Sequence of chain 1.A:
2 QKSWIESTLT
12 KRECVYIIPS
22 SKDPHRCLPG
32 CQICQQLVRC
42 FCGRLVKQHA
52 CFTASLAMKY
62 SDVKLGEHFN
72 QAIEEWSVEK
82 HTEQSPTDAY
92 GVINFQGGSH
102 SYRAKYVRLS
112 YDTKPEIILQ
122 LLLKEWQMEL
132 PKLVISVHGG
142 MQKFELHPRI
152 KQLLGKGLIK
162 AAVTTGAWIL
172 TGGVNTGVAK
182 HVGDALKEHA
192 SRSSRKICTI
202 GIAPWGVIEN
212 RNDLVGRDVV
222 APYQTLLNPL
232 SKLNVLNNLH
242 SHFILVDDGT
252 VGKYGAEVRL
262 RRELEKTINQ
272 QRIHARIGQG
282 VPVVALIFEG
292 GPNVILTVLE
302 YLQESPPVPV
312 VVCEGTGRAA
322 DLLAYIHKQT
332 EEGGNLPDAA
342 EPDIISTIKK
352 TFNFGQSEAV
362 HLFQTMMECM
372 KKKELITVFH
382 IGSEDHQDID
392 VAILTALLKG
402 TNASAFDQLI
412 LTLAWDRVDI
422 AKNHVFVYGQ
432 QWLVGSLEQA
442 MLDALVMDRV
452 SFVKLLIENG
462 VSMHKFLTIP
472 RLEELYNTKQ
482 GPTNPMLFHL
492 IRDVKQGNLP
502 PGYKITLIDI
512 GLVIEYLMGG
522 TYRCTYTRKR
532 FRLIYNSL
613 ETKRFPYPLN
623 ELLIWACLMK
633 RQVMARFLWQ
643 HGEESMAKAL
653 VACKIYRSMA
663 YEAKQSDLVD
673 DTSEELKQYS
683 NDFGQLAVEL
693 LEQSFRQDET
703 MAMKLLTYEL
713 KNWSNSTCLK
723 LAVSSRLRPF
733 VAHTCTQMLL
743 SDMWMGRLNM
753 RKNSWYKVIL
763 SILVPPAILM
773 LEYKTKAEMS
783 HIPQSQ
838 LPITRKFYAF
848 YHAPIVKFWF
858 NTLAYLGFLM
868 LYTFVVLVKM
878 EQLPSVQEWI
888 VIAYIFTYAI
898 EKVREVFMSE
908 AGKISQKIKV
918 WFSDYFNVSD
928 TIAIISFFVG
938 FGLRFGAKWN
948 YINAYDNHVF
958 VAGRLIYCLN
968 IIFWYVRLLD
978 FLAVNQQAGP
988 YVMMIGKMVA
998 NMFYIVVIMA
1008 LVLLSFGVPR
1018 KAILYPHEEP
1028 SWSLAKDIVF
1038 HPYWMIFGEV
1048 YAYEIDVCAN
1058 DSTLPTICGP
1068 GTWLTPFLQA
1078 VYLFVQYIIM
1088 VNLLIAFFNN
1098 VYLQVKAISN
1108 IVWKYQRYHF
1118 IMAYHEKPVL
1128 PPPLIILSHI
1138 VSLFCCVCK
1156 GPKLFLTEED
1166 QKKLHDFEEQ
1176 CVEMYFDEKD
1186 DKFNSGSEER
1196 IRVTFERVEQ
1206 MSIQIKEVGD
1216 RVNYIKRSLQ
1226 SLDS

Sequence of chain 1.D:
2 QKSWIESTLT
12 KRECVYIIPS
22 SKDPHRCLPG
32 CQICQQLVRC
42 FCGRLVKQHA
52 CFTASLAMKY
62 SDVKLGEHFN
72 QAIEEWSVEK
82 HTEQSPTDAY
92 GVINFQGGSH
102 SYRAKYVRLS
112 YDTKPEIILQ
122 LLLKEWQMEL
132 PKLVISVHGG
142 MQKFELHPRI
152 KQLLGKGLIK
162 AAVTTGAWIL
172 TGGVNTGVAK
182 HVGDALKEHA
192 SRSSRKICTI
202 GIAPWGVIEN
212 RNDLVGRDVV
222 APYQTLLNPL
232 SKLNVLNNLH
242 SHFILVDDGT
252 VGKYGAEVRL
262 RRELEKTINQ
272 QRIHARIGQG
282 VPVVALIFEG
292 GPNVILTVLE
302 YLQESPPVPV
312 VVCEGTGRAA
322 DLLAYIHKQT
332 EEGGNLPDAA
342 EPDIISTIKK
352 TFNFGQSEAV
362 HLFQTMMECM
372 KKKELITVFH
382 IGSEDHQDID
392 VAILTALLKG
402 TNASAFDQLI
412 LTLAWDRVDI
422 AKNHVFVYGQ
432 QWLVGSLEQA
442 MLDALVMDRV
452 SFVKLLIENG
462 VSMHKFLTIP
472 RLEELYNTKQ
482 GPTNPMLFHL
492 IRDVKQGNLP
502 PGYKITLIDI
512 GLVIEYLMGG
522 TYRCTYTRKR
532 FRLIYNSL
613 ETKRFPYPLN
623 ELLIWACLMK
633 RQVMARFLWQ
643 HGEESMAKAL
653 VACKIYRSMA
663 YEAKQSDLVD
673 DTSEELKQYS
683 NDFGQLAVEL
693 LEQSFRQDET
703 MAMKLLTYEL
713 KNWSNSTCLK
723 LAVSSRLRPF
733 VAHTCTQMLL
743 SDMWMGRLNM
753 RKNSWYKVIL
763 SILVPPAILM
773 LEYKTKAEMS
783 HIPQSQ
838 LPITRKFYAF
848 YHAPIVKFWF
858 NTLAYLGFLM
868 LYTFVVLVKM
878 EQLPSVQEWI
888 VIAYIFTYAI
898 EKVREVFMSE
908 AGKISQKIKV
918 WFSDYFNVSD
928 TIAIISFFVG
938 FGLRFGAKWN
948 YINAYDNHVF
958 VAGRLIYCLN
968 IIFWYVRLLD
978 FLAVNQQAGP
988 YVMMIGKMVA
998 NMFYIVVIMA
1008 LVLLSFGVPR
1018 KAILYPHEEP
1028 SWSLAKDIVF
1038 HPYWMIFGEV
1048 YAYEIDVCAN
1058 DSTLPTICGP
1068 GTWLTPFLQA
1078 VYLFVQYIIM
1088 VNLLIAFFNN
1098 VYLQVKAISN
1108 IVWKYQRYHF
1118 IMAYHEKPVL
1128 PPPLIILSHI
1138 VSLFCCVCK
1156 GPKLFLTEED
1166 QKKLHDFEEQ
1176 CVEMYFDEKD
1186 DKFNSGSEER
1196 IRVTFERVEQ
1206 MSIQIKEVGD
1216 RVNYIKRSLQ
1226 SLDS

Binding-site contacts:
Ligand atom C21 contacts residue LEU670 of chain 1.A at 4.1 Å (hydrophobic).
Ligand atom C25 contacts residue LEU670 of chain 1.A at 4.1 Å (hydrophobic).
Ligand atom C7 contacts residue ASP744 of chain 1.D at 3.1 Å.
Ligand atom C19 contacts residue MET740 of chain 1.D at 3.8 Å (hydrophobic).
Ligand atom O22 contacts residue MET740 of chain 1.D at 3.6 Å.
Ligand atom O24 contacts residue ASP744 of chain 1.D at 2.5 Å (salt-bridge).
Ligand atom O31 contacts residue ASP744 of chain 1.D at 4.0 Å.
Ligand atom C27 contacts residue MET752 of chain 1.D at 3.1 Å (hydrophobic).
Ligand atom C18 contacts residue LEU670 of chain 1.A at 4.1 Å (hydrophobic).
Ligand atom C18 contacts residue MET740 of chain 1.D at 3.9 Å (hydrophobic).
Ligand atom C28 contacts residue MET752 of chain 1.D at 3.0 Å (hydrophobic).
Ligand atom C27 contacts residue LEU670 of chain 1.A at 4.0 Å (hydrophobic).
Ligand atom C9 contacts residue MET740 of chain 1.D at 3.8 Å (hydrophobic).
Ligand atom C30 contacts residue LEU670 of chain 1.A at 3.9 Å (hydrophobic).
Ligand atom C27 contacts residue ASN751 of chain 1.D at 3.8 Å.
Ligand atom O22 contacts residue ASP672 of chain 1.A at 3.5 Å.
Ligand atom O23 contacts residue MET740 of chain 1.D at 3.6 Å.
Ligand atom C10 contacts residue ASP744 of chain 1.D at 3.3 Å.
Ligand atom O31 contacts residue SER743 of chain 1.D at 3.2 Å.
Ligand atom O22 contacts residue VAL671 of chain 1.A at 3.7 Å.
Ligand atom C12 contacts residue ASP744 of chain 1.D at 4.0 Å.
Ligand atom C29 contacts residue MET747 of chain 1.D at 3.8 Å (hydrophobic).
Ligand atom C20 contacts residue ASP672 of chain 1.A at 3.9 Å.
Ligand atom C28 contacts residue MET747 of chain 1.D at 3.8 Å (hydrophobic).
Ligand atom C11 contacts residue ASP744 of chain 1.D at 3.7 Å.
Ligand atom C27 contacts residue ARG753 of chain 1.D at 4.0 Å.
Ligand atom C20 contacts residue LEU670 of chain 1.A at 3.6 Å (hydrophobic).
Ligand atom C28 contacts residue LEU670 of chain 1.A at 3.8 Å (hydrophobic).
Ligand atom C29 contacts residue LEU670 of chain 1.A at 3.9 Å (hydrophobic).
Ligand atom C8 contacts residue ASP744 of chain 1.D at 3.5 Å.
Ligand atom O23 contacts residue SER743 of chain 1.D at 4.1 Å.
Ligand atom C9 contacts residue ASP744 of chain 1.D at 3.2 Å.
Ligand atom C26 contacts residue ASN751 of chain 1.D at 3.4 Å.
Ligand atom O22 contacts residue LEU670 of chain 1.A at 3.9 Å.
Ligand atom C19 contacts residue LEU670 of chain 1.A at 3.6 Å (hydrophobic).
Ligand atom C29 contacts residue ASP669 of chain 1.A at 4.0 Å.
Ligand atom O31 contacts residue LEU670 of chain 1.A at 4.1 Å.
Ligand atom C13 contacts residue ASP744 of chain 1.D at 3.4 Å.
Ligand atom C7 contacts residue MET740 of chain 1.D at 4.0 Å (hydrophobic).
Ligand atom C6 contacts residue ASP744 of chain 1.D at 3.2 Å.

This small molecule binds to this protein.
Small molecule (SMILES): Oc1ccc2c3c1O[C@H]1c4oc5ccccc5c4C[C@@]4(O)[C@@H](C2)N(CC2CC2)CC[C@]314